The protein below binds the small molecule below.
Small molecule (SMILES): CC(=O)N[C@@H]1[C@@H](O)[C@H](O)[C@@H](CO)O[C@H]1O

Sequence of chain 2.A:
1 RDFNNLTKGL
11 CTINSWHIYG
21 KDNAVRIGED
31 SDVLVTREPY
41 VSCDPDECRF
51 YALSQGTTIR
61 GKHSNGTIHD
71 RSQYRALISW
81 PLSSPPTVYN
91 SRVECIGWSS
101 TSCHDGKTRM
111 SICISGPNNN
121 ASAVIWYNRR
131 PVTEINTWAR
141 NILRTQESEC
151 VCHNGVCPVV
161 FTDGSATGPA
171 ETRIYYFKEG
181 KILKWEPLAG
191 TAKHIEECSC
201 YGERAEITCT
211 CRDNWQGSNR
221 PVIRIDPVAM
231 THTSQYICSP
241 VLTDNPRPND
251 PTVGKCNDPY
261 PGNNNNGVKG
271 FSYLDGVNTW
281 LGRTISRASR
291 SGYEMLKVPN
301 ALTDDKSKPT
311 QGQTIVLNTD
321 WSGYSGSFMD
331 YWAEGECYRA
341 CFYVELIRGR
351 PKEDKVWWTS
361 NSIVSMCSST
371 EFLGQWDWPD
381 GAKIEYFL

Binding-site contacts:
Ligand atom N2 contacts residue ASN65 of chain 2.A at 2.9 Å (h-bond).
Ligand atom C2 contacts residue ASN65 of chain 2.A at 2.4 Å.
Ligand atom C3 contacts residue TRP357 of chain 2.A at 4.0 Å (hydrophobic).
Ligand atom N2 contacts residue TRP357 of chain 2.A at 3.5 Å.
Ligand atom C5 contacts residue ASN65 of chain 2.A at 3.7 Å.
Ligand atom C4 contacts residue ASN65 of chain 2.A at 4.2 Å.
Ligand atom C1 contacts residue ASN65 of chain 2.A at 1.5 Å.
Ligand atom C7 contacts residue TRP357 of chain 2.A at 3.9 Å (hydrophobic).
Ligand atom O5 contacts residue TRP357 of chain 2.A at 4.4 Å.
Ligand atom C5 contacts residue TRP357 of chain 2.A at 4.2 Å (hydrophobic).
Ligand atom C1 contacts residue TRP357 of chain 2.A at 3.7 Å (hydrophobic).
Ligand atom C8 contacts residue TRP357 of chain 2.A at 3.3 Å (hydrophobic).
Ligand atom C2 contacts residue TRP357 of chain 2.A at 4.1 Å (hydrophobic).
Ligand atom C7 contacts residue ASN65 of chain 2.A at 3.5 Å.
Ligand atom O7 contacts residue ASN65 of chain 2.A at 3.6 Å.
Ligand atom O5 contacts residue ASN65 of chain 2.A at 2.4 Å (h-bond).
Ligand atom O3 contacts residue TRP357 of chain 2.A at 4.3 Å.
Ligand atom C3 contacts residue ASN65 of chain 2.A at 3.8 Å.